This small molecule binds to this protein.
Small molecule (SMILES): CCc1nc(N)nc(N)c1C#CCc1cc(-c2ccncc2)ccc1OC

Binding-site contacts:
Ligand atom CAB contacts residue ASN50 of chain 1.B at 3.8 Å.
Ligand atom N1 contacts residue NAP1 of chain 1.E at 3.5 Å (h-bond).
Ligand atom NAD contacts residue MET9 of chain 1.B at 3.2 Å (h-bond).
Ligand atom N3 contacts residue GLU31 of chain 1.B at 2.9 Å (salt-bridge).
Ligand atom C2 contacts residue GLU31 of chain 1.B at 3.8 Å.
Ligand atom C6 contacts residue PHE99 of chain 1.B at 3.8 Å (hydrophobic).
Ligand atom CAG contacts residue LEU58 of chain 1.B at 3.7 Å (hydrophobic).
Ligand atom NAC contacts residue VAL10 of chain 1.B at 3.3 Å.
Ligand atom CAA contacts residue TRP26 of chain 1.B at 3.6 Å (hydrophobic).
Ligand atom NAD contacts residue NAP1 of chain 1.E at 3.3 Å.
Ligand atom CAZ contacts residue ILE54 of chain 1.B at 3.8 Å (hydrophobic).
Ligand atom N1 contacts residue VAL10 of chain 1.B at 3.4 Å.
Ligand atom C4 contacts residue GLU31 of chain 1.B at 3.6 Å.
Ligand atom C6 contacts residue MET9 of chain 1.B at 3.7 Å (hydrophobic).
Ligand atom N1 contacts residue MET9 of chain 1.B at 3.4 Å (h-bond).
Ligand atom NAC contacts residue MET9 of chain 1.B at 3.4 Å (h-bond).
Ligand atom C6 contacts residue NAP1 of chain 1.E at 3.2 Å.
Ligand atom N3 contacts residue VAL35 of chain 1.B at 3.4 Å.
Ligand atom CAF contacts residue NAP1 of chain 1.E at 3.6 Å.
Ligand atom NAC contacts residue GLU31 of chain 1.B at 3.0 Å (salt-bridge).
Ligand atom C2 contacts residue VAL10 of chain 1.B at 3.6 Å (hydrophobic).
Ligand atom CAA contacts residue LEU24 of chain 1.B at 3.5 Å (hydrophobic).
Ligand atom OAS contacts residue LEU24 of chain 1.B at 3.8 Å.
Ligand atom CAA contacts residue GLU31 of chain 1.B at 3.8 Å.
Ligand atom CAX contacts residue ILE54 of chain 1.B at 3.7 Å (hydrophobic).
Ligand atom CAB contacts residue ALA53 of chain 1.B at 3.7 Å (hydrophobic).
Ligand atom CAN contacts residue GLU31 of chain 1.B at 3.5 Å.
Ligand atom N1 contacts residue ALA11 of chain 1.B at 3.8 Å.
Ligand atom C2 contacts residue VAL35 of chain 1.B at 3.4 Å (hydrophobic).
Ligand atom NAD contacts residue TYR105 of chain 1.B at 3.8 Å.
Ligand atom CAO contacts residue ASN50 of chain 1.B at 3.5 Å.
Ligand atom CAE contacts residue NAP1 of chain 1.E at 3.6 Å.
Ligand atom C2 contacts residue ALA11 of chain 1.B at 3.6 Å (hydrophobic).
Ligand atom N3 contacts residue ALA11 of chain 1.B at 3.6 Å.
Ligand atom C5 contacts residue NAP1 of chain 1.E at 3.5 Å.
Ligand atom NAD contacts residue PHE99 of chain 1.B at 3.2 Å (h-bond).
Ligand atom NAC contacts residue ALA11 of chain 1.B at 3.6 Å (h-bond).
Ligand atom CAB contacts residue NAP1 of chain 1.E at 3.4 Å.
Ligand atom CAG contacts residue ARG56 of chain 1.B at 3.8 Å.
Ligand atom NAC contacts residue VAL35 of chain 1.B at 3.4 Å.

Sequence of chain 1.B:
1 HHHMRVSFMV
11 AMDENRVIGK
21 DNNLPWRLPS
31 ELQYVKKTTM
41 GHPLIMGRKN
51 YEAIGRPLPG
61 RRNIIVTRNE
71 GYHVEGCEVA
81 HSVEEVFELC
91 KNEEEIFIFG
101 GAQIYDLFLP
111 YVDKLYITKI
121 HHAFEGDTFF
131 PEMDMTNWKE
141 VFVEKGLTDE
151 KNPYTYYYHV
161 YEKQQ